Sequence of chain 1.A:
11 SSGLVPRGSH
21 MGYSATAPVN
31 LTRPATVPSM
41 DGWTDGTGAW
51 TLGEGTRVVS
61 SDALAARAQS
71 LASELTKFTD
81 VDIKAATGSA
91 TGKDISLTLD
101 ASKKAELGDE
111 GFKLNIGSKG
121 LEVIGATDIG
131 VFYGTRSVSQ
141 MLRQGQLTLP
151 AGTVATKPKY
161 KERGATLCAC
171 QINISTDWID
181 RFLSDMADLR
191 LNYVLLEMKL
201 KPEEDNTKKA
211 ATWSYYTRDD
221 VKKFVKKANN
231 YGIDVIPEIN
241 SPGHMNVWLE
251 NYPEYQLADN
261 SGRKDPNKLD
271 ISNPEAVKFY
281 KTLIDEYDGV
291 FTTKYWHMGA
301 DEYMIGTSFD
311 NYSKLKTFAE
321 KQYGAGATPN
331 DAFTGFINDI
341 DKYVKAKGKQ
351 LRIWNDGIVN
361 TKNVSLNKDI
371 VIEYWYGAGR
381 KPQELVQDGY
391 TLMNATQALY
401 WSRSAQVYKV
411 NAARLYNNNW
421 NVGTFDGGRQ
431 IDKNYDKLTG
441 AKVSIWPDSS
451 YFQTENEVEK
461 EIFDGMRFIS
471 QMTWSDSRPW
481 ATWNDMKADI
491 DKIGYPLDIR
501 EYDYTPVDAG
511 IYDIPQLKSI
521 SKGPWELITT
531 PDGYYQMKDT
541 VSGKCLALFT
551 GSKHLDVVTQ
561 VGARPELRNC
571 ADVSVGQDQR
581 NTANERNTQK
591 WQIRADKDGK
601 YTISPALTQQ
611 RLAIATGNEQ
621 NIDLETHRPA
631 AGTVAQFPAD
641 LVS

The protein below binds the small molecule below.
Small molecule (SMILES): CC(=O)N[C@@H]1[C@@H](O[C@@H]2O[C@H](CO)[C@H](O)[C@H](O)[C@H]2O)[C@H](O)[C@@H](CO)O[C@H]1O

Binding-site contacts:
Ligand atom C6 contacts residue TRP446 of chain 1.A at 3.5 Å (hydrophobic).
Ligand atom O4 contacts residue HIS244 of chain 1.A at 3.8 Å.
Ligand atom N2 contacts residue ASP301 of chain 1.A at 2.8 Å (salt-bridge).
Ligand atom O2 contacts residue HIS244 of chain 1.A at 3.6 Å.
Ligand atom C6 contacts residue TYR408 of chain 1.A at 3.4 Å (hydrophobic).
Ligand atom C4 contacts residue ASP448 of chain 1.A at 3.6 Å.
Ligand atom O5 contacts residue TYR400 of chain 1.A at 3.6 Å.
Ligand atom C6 contacts residue ASP448 of chain 1.A at 3.4 Å.
Ligand atom O4 contacts residue GLN171 of chain 1.A at 3.2 Å (h-bond).
Ligand atom O3 contacts residue GLU197 of chain 1.A at 2.7 Å (salt-bridge).
Ligand atom O1 contacts residue GLU302 of chain 1.A at 2.8 Å (salt-bridge).
Ligand atom O2 contacts residue ASP301 of chain 1.A at 2.9 Å (salt-bridge).
Ligand atom C1 contacts residue TRP375 of chain 1.A at 3.8 Å (hydrophobic).
Ligand atom C7 contacts residue TYR400 of chain 1.A at 3.5 Å (hydrophobic).
Ligand atom N2 contacts residue GLU302 of chain 1.A at 3.8 Å.
Ligand atom O6 contacts residue ASP448 of chain 1.A at 2.9 Å (salt-bridge).
Ligand atom C8 contacts residue TRP354 of chain 1.A at 3.7 Å (hydrophobic).
Ligand atom O6 contacts residue PRO447 of chain 1.A at 3.3 Å.
Ligand atom O3 contacts residue HIS244 of chain 1.A at 3.3 Å.
Ligand atom C8 contacts residue TRP375 of chain 1.A at 3.5 Å (hydrophobic).
Ligand atom C3 contacts residue GLU197 of chain 1.A at 3.3 Å.
Ligand atom O3 contacts residue ASN240 of chain 1.A at 3.0 Å (h-bond).
Ligand atom O6 contacts residue TYR408 of chain 1.A at 3.3 Å.
Ligand atom C1 contacts residue TRP446 of chain 1.A at 3.8 Å (hydrophobic).
Ligand atom C7 contacts residue TRP375 of chain 1.A at 3.8 Å (hydrophobic).
Ligand atom C7 contacts residue ASP301 of chain 1.A at 3.6 Å.
Ligand atom C1 contacts residue GLU302 of chain 1.A at 3.6 Å.
Ligand atom O2 contacts residue ASN240 of chain 1.A at 3.1 Å (h-bond).
Ligand atom O7 contacts residue TRP375 of chain 1.A at 3.7 Å.
Ligand atom C8 contacts residue TYR400 of chain 1.A at 3.7 Å (hydrophobic).
Ligand atom O6 contacts residue ASP448 of chain 1.A at 2.6 Å (salt-bridge).
Ligand atom O7 contacts residue TYR400 of chain 1.A at 2.6 Å (h-bond).
Ligand atom C5 contacts residue CYS168 of chain 1.A at 3.8 Å (hydrophobic).
Ligand atom C2 contacts residue ASP301 of chain 1.A at 3.8 Å.
Ligand atom C2 contacts residue GLU302 of chain 1.A at 3.5 Å.
Ligand atom C8 contacts residue ASP301 of chain 1.A at 3.5 Å.
Ligand atom C2 contacts residue HIS244 of chain 1.A at 3.6 Å.
Ligand atom O7 contacts residue TRP446 of chain 1.A at 3.4 Å.
Ligand atom O4 contacts residue TRP446 of chain 1.A at 3.4 Å.
Ligand atom O4 contacts residue ASP448 of chain 1.A at 2.8 Å (salt-bridge).